Binding-site contacts:
Ligand atom N3N contacts residue TYR163 of chain 2.A at 3.6 Å.
Ligand atom N1A contacts residue ALA162 of chain 2.A at 3.6 Å (h-bond).
Ligand atom C5N contacts residue TYR163 of chain 2.A at 3.4 Å (hydrophobic).
Ligand atom N1N contacts residue ALA185 of chain 3.A at 3.5 Å (h-bond).
Ligand atom O3' contacts residue GLU123 of chain 2.A at 2.7 Å (salt-bridge).
Ligand atom N6N contacts residue ALA185 of chain 3.A at 2.9 Å (h-bond).
Ligand atom N1N contacts residue ILE187 of chain 3.A at 3.2 Å.
Ligand atom C2A contacts residue THR161 of chain 2.A at 3.2 Å.
Ligand atom C8A contacts residue ASP45 of chain 2.A at 3.3 Å.
Ligand atom S81 contacts residue GLY46 of chain 2.A at 3.6 Å.
Ligand atom C6N contacts residue TYR163 of chain 2.A at 3.5 Å (hydrophobic).
Ligand atom N1A contacts residue THR161 of chain 2.A at 2.8 Å (h-bond).
Ligand atom C82 contacts residue GLY46 of chain 2.A at 3.5 Å.
Ligand atom C6A contacts residue ALA162 of chain 2.A at 3.6 Å (hydrophobic).
Ligand atom C2N contacts residue SER166 of chain 2.A at 3.0 Å.
Ligand atom N7A contacts residue ASP45 of chain 2.A at 3.7 Å.
Ligand atom N6N contacts residue TYR163 of chain 2.A at 3.5 Å.
Ligand atom N7N contacts residue TYR163 of chain 2.A at 3.6 Å.
Ligand atom C2' contacts residue TYR163 of chain 2.A at 3.6 Å (hydrophobic).
Ligand atom C6A contacts residue THR161 of chain 2.A at 3.7 Å.
Ligand atom C2A contacts residue PHE74 of chain 2.A at 3.4 Å (hydrophobic).
Ligand atom N6N contacts residue ASP150 of chain 3.A at 2.7 Å (salt-bridge).
Ligand atom O3 contacts residue ASP45 of chain 2.A at 3.5 Å (salt-bridge).
Ligand atom C2N contacts residue ILE187 of chain 3.A at 3.2 Å (hydrophobic).
Ligand atom N6A contacts residue ASN122 of chain 2.A at 3.0 Å (h-bond).
Ligand atom N1A contacts residue PHE74 of chain 2.A at 3.6 Å.
Ligand atom C6N contacts residue ALA185 of chain 3.A at 3.6 Å (hydrophobic).
Ligand atom O3' contacts residue ASN122 of chain 2.A at 3.4 Å (h-bond).
Ligand atom N1N contacts residue SER166 of chain 2.A at 3.0 Å (h-bond).
Ligand atom C2' contacts residue GLU123 of chain 2.A at 3.2 Å.
Ligand atom C4A contacts residue ASP45 of chain 2.A at 3.7 Å.
Ligand atom O2' contacts residue ALA162 of chain 2.A at 3.0 Å.
Ligand atom O3' contacts residue ASP222 of chain 2.A at 3.6 Å.
Ligand atom O2' contacts residue GLU123 of chain 2.A at 2.7 Å (salt-bridge).
Ligand atom C3' contacts residue GLU123 of chain 2.A at 3.3 Å.
Ligand atom O2' contacts residue TYR163 of chain 2.A at 3.3 Å (h-bond).
Ligand atom N7A contacts residue ASN122 of chain 2.A at 3.1 Å (h-bond).
Ligand atom N6A contacts residue SER158 of chain 2.A at 3.1 Å (h-bond).
Ligand atom N6A contacts residue TYR75 of chain 2.A at 3.5 Å (h-bond).
Ligand atom S81 contacts residue ASP45 of chain 2.A at 3.3 Å.

Sequence of chain 3.A:
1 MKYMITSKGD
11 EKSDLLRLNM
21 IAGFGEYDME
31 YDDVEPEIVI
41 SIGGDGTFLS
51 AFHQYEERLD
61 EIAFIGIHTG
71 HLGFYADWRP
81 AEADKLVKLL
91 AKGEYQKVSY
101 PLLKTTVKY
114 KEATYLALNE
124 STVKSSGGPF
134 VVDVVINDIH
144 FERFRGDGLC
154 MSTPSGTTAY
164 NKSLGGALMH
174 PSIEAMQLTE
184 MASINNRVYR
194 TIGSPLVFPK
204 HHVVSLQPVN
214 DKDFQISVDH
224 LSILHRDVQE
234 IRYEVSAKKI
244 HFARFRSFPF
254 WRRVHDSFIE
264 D

This small molecule binds to this protein.
Small molecule (SMILES): [N-]=[N+]=NC[C@H]1O[C@@H](n2c(SCC(=O)NC[C@H]3O[C@@H](n4c(Br)nc5c(N)ncnc54)[C@H](O)[C@@H]3O)nc3c(N)ncnc32)[C@H](O)[C@@H]1O

Sequence of chain 2.A:
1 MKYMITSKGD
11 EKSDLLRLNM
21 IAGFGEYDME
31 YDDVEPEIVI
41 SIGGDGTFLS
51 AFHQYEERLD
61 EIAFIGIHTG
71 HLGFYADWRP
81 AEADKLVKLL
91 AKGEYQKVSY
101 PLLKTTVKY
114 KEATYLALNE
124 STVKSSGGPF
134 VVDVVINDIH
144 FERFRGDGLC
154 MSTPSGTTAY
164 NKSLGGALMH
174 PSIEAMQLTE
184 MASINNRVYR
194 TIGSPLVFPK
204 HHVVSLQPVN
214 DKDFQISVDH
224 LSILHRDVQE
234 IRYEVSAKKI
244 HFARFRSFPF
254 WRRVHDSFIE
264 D